Binding-site contacts:
Ligand atom C20 contacts residue ASP144 of chain 2.A at 4.0 Å.
Ligand atom C04 contacts residue ASP102 of chain 2.A at 3.4 Å.
Ligand atom N07 contacts residue TYR133 of chain 2.A at 3.0 Å (h-bond).
Ligand atom C18 contacts residue ILE148 of chain 2.A at 4.3 Å (hydrophobic).
Ligand atom C16 contacts residue ILE148 of chain 2.A at 3.9 Å (hydrophobic).
Ligand atom C04 contacts residue LEU136 of chain 2.A at 4.2 Å (hydrophobic).
Ligand atom C11 contacts residue LEU136 of chain 2.A at 4.0 Å (hydrophobic).
Ligand atom C20 contacts residue ARG147 of chain 2.A at 4.1 Å.
Ligand atom N15 contacts residue ILE148 of chain 2.A at 4.1 Å.
Ligand atom C18 contacts residue ARG147 of chain 2.A at 4.0 Å.
Ligand atom C18 contacts residue TYR133 of chain 2.A at 4.4 Å (hydrophobic).
Ligand atom C06 contacts residue TYR133 of chain 2.A at 3.9 Å (hydrophobic).
Ligand atom C14 contacts residue ASP102 of chain 2.A at 4.2 Å.
Ligand atom C21 contacts residue ASP144 of chain 2.A at 3.7 Å.
Ligand atom C06 contacts residue LEU105 of chain 2.A at 3.9 Å (hydrophobic).
Ligand atom C05 contacts residue LEU105 of chain 2.A at 4.2 Å (hydrophobic).
Ligand atom C10 contacts residue LEU136 of chain 2.A at 3.6 Å (hydrophobic).
Ligand atom N08 contacts residue ASP102 of chain 2.A at 2.9 Å (salt-bridge).
Ligand atom C18 contacts residue SER151 of chain 2.A at 3.6 Å.
Ligand atom C06 contacts residue ASP102 of chain 2.A at 3.9 Å.
Ligand atom S01 contacts residue TYR133 of chain 2.A at 3.5 Å (h-bond).
Ligand atom C13 contacts residue GLN98 of chain 2.A at 4.2 Å.
Ligand atom C11 contacts residue ILE148 of chain 2.A at 4.4 Å (hydrophobic).
Ligand atom N08 contacts residue GLY106 of chain 2.A at 4.4 Å.
Ligand atom C05 contacts residue TYR133 of chain 2.A at 4.0 Å (hydrophobic).
Ligand atom C12 contacts residue GLN98 of chain 2.A at 3.7 Å.
Ligand atom C05 contacts residue ASP102 of chain 2.A at 4.0 Å.
Ligand atom C09 contacts residue LEU136 of chain 2.A at 3.9 Å (hydrophobic).
Ligand atom C11 contacts residue GLN98 of chain 2.A at 4.1 Å.
Ligand atom C12 contacts residue LEU136 of chain 2.A at 4.4 Å (hydrophobic).
Ligand atom C03 contacts residue LEU136 of chain 2.A at 4.0 Å (hydrophobic).
Ligand atom C10 contacts residue ILE148 of chain 2.A at 4.2 Å (hydrophobic).
Ligand atom C19 contacts residue ARG147 of chain 2.A at 3.6 Å.
Ligand atom N07 contacts residue ASP109 of chain 2.A at 3.9 Å.
Ligand atom N08 contacts residue LEU105 of chain 2.A at 3.7 Å.
Ligand atom N07 contacts residue LEU105 of chain 2.A at 3.9 Å.
Ligand atom C19 contacts residue SER151 of chain 2.A at 4.4 Å.
Ligand atom C17 contacts residue TYR133 of chain 2.A at 3.9 Å (hydrophobic).
Ligand atom C17 contacts residue ILE148 of chain 2.A at 3.8 Å (hydrophobic).
Ligand atom C04 contacts residue LEU105 of chain 2.A at 4.4 Å (hydrophobic).

Sequence of chain 2.A:
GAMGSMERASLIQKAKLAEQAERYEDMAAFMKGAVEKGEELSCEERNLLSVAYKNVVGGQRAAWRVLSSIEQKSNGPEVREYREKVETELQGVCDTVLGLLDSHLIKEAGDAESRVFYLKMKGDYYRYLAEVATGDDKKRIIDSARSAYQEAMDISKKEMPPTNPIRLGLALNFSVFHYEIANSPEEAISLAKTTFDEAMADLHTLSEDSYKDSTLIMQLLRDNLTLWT

The small molecule below binds the protein below.
Small molecule (SMILES): [H]/N=C(/N)c1cc(-c2ccccc2)c(Nc2ccccc2)s1